A protein and the small-molecule ligand that binds it are described below.
Small molecule (SMILES): CC(=O)N[C@@H]1[C@@H](O)[C@H](O)[C@@H](CO)O[C@H]1O

Sequence of chain 1.A:
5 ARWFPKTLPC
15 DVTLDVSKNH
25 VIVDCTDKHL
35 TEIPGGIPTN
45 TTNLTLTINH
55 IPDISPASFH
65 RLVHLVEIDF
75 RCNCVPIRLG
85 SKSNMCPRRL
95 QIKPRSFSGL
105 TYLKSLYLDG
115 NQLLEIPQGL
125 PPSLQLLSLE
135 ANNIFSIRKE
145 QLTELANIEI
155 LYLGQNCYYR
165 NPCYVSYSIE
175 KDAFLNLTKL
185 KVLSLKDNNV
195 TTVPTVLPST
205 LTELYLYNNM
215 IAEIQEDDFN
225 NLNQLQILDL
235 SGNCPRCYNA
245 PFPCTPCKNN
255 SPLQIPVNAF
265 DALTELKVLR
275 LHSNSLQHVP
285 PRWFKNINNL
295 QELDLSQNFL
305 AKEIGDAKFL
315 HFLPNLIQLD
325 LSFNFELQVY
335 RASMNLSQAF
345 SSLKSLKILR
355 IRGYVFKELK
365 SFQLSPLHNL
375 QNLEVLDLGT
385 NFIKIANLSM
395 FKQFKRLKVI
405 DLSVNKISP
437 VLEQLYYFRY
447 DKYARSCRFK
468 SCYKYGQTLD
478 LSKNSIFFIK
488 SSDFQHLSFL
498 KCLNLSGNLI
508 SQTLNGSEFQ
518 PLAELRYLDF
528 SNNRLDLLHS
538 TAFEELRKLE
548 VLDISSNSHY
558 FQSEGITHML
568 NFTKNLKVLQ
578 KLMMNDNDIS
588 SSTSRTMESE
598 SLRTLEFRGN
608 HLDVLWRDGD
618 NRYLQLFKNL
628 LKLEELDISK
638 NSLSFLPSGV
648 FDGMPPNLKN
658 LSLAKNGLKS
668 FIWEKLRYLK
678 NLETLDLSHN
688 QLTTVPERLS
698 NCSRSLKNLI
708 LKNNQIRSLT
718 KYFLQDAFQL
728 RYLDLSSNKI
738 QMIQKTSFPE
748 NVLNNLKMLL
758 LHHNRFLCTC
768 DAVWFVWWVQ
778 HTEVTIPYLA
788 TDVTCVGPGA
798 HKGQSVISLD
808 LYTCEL

Binding-site contacts:
Ligand atom C1 contacts residue ASN47 of chain 1.A at 1.4 Å.
Ligand atom C1 contacts residue GLU71 of chain 1.A at 4.0 Å.
Ligand atom C6 contacts residue VAL70 of chain 1.A at 3.8 Å (hydrophobic).
Ligand atom O5 contacts residue GLU71 of chain 1.A at 3.4 Å.
Ligand atom C1 contacts residue VAL70 of chain 1.A at 4.3 Å (hydrophobic).
Ligand atom C4 contacts residue ASN47 of chain 1.A at 4.2 Å.
Ligand atom C5 contacts residue ASN47 of chain 1.A at 3.7 Å.
Ligand atom C6 contacts residue SER109 of chain 1.A at 4.0 Å.
Ligand atom C2 contacts residue ASN47 of chain 1.A at 2.5 Å.
Ligand atom N2 contacts residue HIS24 of chain 1.A at 4.5 Å.
Ligand atom O7 contacts residue ASN47 of chain 1.A at 2.9 Å (h-bond).
Ligand atom N2 contacts residue ILE26 of chain 1.A at 4.4 Å.
Ligand atom C3 contacts residue HIS24 of chain 1.A at 4.4 Å.
Ligand atom C8 contacts residue ASN47 of chain 1.A at 4.4 Å.
Ligand atom O5 contacts residue ASN47 of chain 1.A at 2.4 Å (h-bond).
Ligand atom O6 contacts residue SER109 of chain 1.A at 2.8 Å (h-bond).
Ligand atom C5 contacts residue GLU71 of chain 1.A at 4.0 Å.
Ligand atom C2 contacts residue GLU71 of chain 1.A at 4.2 Å.
Ligand atom C7 contacts residue ILE26 of chain 1.A at 4.0 Å (hydrophobic).
Ligand atom C1 contacts residue HIS24 of chain 1.A at 4.2 Å.
Ligand atom C7 contacts residue ASN47 of chain 1.A at 3.1 Å.
Ligand atom O7 contacts residue GLU71 of chain 1.A at 3.7 Å.
Ligand atom C3 contacts residue ASN47 of chain 1.A at 3.8 Å.
Ligand atom C6 contacts residue GLU71 of chain 1.A at 4.1 Å.
Ligand atom C8 contacts residue ILE26 of chain 1.A at 3.7 Å (hydrophobic).
Ligand atom O6 contacts residue VAL70 of chain 1.A at 4.4 Å.
Ligand atom O6 contacts residue GLU71 of chain 1.A at 3.2 Å (salt-bridge).
Ligand atom C5 contacts residue VAL70 of chain 1.A at 3.9 Å (hydrophobic).
Ligand atom C4 contacts residue GLU71 of chain 1.A at 4.0 Å.
Ligand atom N2 contacts residue ASN47 of chain 1.A at 3.0 Å (h-bond).
Ligand atom O5 contacts residue VAL70 of chain 1.A at 3.6 Å.
Ligand atom O7 contacts residue ILE26 of chain 1.A at 4.3 Å.